Binding-site contacts:
Ligand atom O4' contacts residue ARG12 of chain 37.D at 4.0 Å.
Ligand atom OP1 contacts residue THR176 of chain 36.C at 3.4 Å (h-bond).
Ligand atom OP1 contacts residue VAL14 of chain 37.D at 3.4 Å.
Ligand atom O2' contacts residue THR13 of chain 37.D at 3.8 Å.
Ligand atom P contacts residue SER73 of chain 36.C at 4.1 Å.
Ligand atom OP1 contacts residue TYR111 of chain 37.D at 3.6 Å (h-bond).
Ligand atom OP1 contacts residue SER73 of chain 36.C at 3.2 Å (h-bond).
Ligand atom C5' contacts residue LYS131 of chain 36.C at 4.2 Å.
Ligand atom O3' contacts residue THR13 of chain 37.D at 4.4 Å.
Ligand atom O2' contacts residue TYR111 of chain 37.D at 4.3 Å.
Ligand atom C1' contacts residue ARG12 of chain 37.D at 3.9 Å.
Ligand atom O2' contacts residue ASP11 of chain 37.D at 3.5 Å.
Ligand atom OP1 contacts residue TRP75 of chain 36.C at 3.9 Å.
Ligand atom O5' contacts residue LYS131 of chain 36.C at 3.3 Å.
Ligand atom O5' contacts residue ARG12 of chain 37.D at 4.1 Å.
Ligand atom O2' contacts residue VAL14 of chain 37.D at 4.3 Å.
Ligand atom O2 contacts residue ARG12 of chain 37.D at 3.6 Å.
Ligand atom C5' contacts residue ARG12 of chain 37.D at 4.3 Å.
Ligand atom P contacts residue TYR111 of chain 37.D at 4.5 Å.
Ligand atom OP2 contacts residue SER73 of chain 36.C at 4.0 Å.
Ligand atom C4' contacts residue TRP75 of chain 36.C at 4.5 Å (hydrophobic).
Ligand atom C4' contacts residue ARG12 of chain 37.D at 3.6 Å.
Ligand atom P contacts residue TRP75 of chain 36.C at 4.3 Å.
Ligand atom O3' contacts residue TRP75 of chain 36.C at 3.6 Å.
Ligand atom O2' contacts residue ARG12 of chain 37.D at 3.6 Å.
Ligand atom C2 contacts residue ARG12 of chain 37.D at 4.5 Å.
Ligand atom O5' contacts residue TYR111 of chain 37.D at 4.4 Å.

Sequence of chain 37.D:
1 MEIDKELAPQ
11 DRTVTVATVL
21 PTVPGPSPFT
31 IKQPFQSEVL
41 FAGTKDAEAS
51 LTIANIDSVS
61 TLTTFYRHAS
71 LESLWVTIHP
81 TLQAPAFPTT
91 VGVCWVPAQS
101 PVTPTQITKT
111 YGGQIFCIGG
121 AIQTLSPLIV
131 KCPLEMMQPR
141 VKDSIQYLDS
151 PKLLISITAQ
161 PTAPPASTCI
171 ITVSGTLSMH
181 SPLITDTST

This small molecule binds to this protein.
Small molecule (SMILES): Nc1ccn([C@@H]2O[C@H](CO[P](=O)(O)O[C@H]3[C@@H](O)[C@H](n4ccc(N)nc4=O)O[C@@H]3CO[P](=O)(O)O[C@H]3[C@@H](O)[C@H](n4ccc(N)nc4=O)O[C@@H]3CO)[C@@H](O)[C@H]2O)c(=O)n1

Sequence of chain 36.C:
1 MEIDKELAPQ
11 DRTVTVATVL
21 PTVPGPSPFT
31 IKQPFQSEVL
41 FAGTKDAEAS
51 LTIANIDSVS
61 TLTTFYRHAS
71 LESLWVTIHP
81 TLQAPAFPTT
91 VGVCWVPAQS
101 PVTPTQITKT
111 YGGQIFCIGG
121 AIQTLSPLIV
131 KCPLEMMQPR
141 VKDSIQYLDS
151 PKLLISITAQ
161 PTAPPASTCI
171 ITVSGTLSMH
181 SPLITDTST